This protein binds this small molecule.
Small molecule (SMILES): N[C@@H](COP(=O)(O)O)C(=O)O

Binding-site contacts:
Ligand atom CA contacts residue ARG337 of chain 1.D at 4.0 Å.
Ligand atom P contacts residue ARG40 of chain 1.F at 3.8 Å.
Ligand atom OXT contacts residue THR151 of chain 1.D at 3.3 Å.
Ligand atom OG contacts residue TRP102 of chain 1.D at 3.1 Å.
Ligand atom P contacts residue HIS39 of chain 1.F at 3.7 Å.
Ligand atom C contacts residue ARG337 of chain 1.D at 3.5 Å.
Ligand atom O2P contacts residue THR237 of chain 1.F at 4.4 Å.
Ligand atom OG contacts residue HIS330 of chain 1.D at 4.3 Å.
Ligand atom C contacts residue LLP195 of chain 1.D at 3.8 Å.
Ligand atom C contacts residue PRO7 of chain 1.D at 4.2 Å (hydrophobic).
Ligand atom O contacts residue TRP102 of chain 1.D at 4.4 Å.
Ligand atom N contacts residue GLY8 of chain 1.D at 3.8 Å.
Ligand atom C contacts residue THR151 of chain 1.D at 3.7 Å.
Ligand atom CA contacts residue TRP102 of chain 1.D at 4.2 Å (hydrophobic).
Ligand atom O3P contacts residue ARG40 of chain 1.F at 3.9 Å.
Ligand atom CB contacts residue GLY8 of chain 1.D at 4.2 Å.
Ligand atom O3P contacts residue HIS330 of chain 1.D at 3.6 Å.
Ligand atom O2P contacts residue HIS39 of chain 1.F at 2.8 Å (h-bond).
Ligand atom O contacts residue PRO7 of chain 1.D at 3.2 Å (h-bond).
Ligand atom CB contacts residue TRP102 of chain 1.D at 3.8 Å (hydrophobic).
Ligand atom O contacts residue THR151 of chain 1.D at 3.3 Å.
Ligand atom O2P contacts residue ARG40 of chain 1.F at 3.4 Å (salt-bridge).
Ligand atom OXT contacts residue HIS330 of chain 1.D at 4.2 Å.
Ligand atom P contacts residue HIS330 of chain 1.D at 4.4 Å.
Ligand atom OXT contacts residue LLP195 of chain 1.D at 4.4 Å.
Ligand atom OG contacts residue LLP195 of chain 1.D at 4.3 Å.
Ligand atom OXT contacts residue ARG337 of chain 1.D at 2.8 Å (salt-bridge).
Ligand atom O contacts residue LLP195 of chain 1.D at 3.1 Å.
Ligand atom CB contacts residue HIS39 of chain 1.F at 4.2 Å.
Ligand atom CA contacts residue HIS330 of chain 1.D at 4.2 Å.
Ligand atom P contacts residue TRP102 of chain 1.D at 4.3 Å.
Ligand atom C contacts residue TRP102 of chain 1.D at 4.0 Å (hydrophobic).
Ligand atom O contacts residue ARG337 of chain 1.D at 4.1 Å.
Ligand atom O1P contacts residue ARG40 of chain 1.F at 3.2 Å (salt-bridge).
Ligand atom CB contacts residue LLP195 of chain 1.D at 3.8 Å.
Ligand atom N contacts residue ARG337 of chain 1.D at 3.7 Å.
Ligand atom O1P contacts residue HIS39 of chain 1.F at 3.4 Å (h-bond).
Ligand atom OXT contacts residue VAL152 of chain 1.D at 3.5 Å.
Ligand atom OXT contacts residue TRP102 of chain 1.D at 3.5 Å (h-bond).
Ligand atom N contacts residue PRO7 of chain 1.D at 3.7 Å.

Sequence of chain 1.D:
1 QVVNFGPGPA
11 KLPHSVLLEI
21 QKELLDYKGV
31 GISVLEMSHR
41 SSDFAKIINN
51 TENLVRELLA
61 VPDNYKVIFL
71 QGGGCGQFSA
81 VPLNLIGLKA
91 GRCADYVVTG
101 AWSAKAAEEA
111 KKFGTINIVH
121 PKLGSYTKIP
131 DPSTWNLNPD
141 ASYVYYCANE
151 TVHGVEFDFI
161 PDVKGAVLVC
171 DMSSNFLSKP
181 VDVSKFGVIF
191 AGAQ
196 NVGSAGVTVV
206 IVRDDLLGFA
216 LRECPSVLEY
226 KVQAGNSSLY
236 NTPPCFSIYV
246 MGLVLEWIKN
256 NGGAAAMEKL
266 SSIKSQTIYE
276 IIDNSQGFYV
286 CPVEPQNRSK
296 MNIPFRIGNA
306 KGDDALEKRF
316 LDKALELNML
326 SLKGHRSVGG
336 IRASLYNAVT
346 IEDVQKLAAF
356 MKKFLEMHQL

Sequence of chain 1.F:
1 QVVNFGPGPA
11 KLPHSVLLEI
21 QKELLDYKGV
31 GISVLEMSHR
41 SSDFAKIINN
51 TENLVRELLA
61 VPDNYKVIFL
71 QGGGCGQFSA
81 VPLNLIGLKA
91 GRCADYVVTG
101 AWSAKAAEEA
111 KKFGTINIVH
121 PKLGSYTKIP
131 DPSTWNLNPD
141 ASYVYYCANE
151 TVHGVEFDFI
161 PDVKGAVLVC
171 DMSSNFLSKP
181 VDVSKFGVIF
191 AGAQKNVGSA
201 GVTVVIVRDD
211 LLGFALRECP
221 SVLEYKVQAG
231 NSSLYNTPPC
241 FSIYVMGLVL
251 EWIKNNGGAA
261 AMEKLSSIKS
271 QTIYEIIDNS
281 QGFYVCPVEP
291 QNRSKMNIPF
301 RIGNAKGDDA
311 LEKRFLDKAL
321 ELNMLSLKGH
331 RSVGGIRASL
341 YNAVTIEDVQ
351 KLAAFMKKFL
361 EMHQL